Sequence of chain 1.C:
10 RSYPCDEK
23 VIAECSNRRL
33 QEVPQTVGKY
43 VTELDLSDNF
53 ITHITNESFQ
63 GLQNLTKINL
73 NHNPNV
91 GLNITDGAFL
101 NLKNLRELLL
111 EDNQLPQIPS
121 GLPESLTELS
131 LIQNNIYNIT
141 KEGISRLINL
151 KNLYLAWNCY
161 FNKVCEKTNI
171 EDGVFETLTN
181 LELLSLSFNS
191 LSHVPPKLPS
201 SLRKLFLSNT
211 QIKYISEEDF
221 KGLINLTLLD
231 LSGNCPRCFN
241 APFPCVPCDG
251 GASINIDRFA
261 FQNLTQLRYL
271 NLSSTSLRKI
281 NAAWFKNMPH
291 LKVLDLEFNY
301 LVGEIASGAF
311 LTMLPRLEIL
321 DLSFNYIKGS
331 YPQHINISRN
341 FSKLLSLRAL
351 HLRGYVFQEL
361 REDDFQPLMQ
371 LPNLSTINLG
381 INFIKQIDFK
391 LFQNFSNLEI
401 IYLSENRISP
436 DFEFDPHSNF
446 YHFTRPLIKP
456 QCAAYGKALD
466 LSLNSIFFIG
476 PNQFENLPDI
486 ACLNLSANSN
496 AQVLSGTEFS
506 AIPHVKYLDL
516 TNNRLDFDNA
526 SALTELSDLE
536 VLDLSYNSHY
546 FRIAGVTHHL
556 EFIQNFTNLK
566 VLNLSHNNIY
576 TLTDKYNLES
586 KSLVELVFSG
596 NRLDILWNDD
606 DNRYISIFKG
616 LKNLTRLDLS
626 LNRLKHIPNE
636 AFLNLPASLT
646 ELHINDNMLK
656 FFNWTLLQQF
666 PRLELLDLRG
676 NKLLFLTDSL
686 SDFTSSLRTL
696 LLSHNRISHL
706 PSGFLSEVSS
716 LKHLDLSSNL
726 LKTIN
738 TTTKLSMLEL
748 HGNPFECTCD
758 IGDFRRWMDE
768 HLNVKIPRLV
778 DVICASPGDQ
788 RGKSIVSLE

Binding-site contacts:
Ligand atom O6 contacts residue TYR269 of chain 1.C at 3.5 Å.
Ligand atom C8 contacts residue ASP230 of chain 1.C at 3.8 Å.
Ligand atom C2 contacts residue ASP230 of chain 1.C at 3.8 Å.
Ligand atom N2 contacts residue ASP230 of chain 1.C at 3.0 Å (salt-bridge).
Ligand atom O3 contacts residue ASN444 of chain 1.C at 3.9 Å.
Ligand atom C7 contacts residue ASP230 of chain 1.C at 3.9 Å.
Ligand atom C8 contacts residue TYR269 of chain 1.C at 3.6 Å (hydrophobic).
Ligand atom C7 contacts residue PHE445 of chain 1.C at 3.7 Å (hydrophobic).
Ligand atom C6 contacts residue HIS442 of chain 1.C at 3.1 Å.
Ligand atom C8 contacts residue SER232 of chain 1.C at 3.4 Å.
Ligand atom N2 contacts residue ASN271 of chain 1.C at 2.9 Å (h-bond).
Ligand atom C7 contacts residue LEU228 of chain 1.C at 3.5 Å (hydrophobic).
Ligand atom C7 contacts residue SER232 of chain 1.C at 3.9 Å.
Ligand atom C6 contacts residue SER443 of chain 1.C at 3.7 Å.
Ligand atom O6 contacts residue HIS442 of chain 1.C at 3.5 Å (h-bond).
Ligand atom C5 contacts residue ASN271 of chain 1.C at 3.6 Å.
Ligand atom C8 contacts residue LEU228 of chain 1.C at 3.6 Å (hydrophobic).
Ligand atom C2 contacts residue ASN271 of chain 1.C at 2.4 Å.
Ligand atom N2 contacts residue SER232 of chain 1.C at 3.9 Å.
Ligand atom C8 contacts residue LYS204 of chain 1.C at 3.6 Å.
Ligand atom C1 contacts residue ASN271 of chain 1.C at 1.4 Å.
Ligand atom O4 contacts residue PHE206 of chain 1.C at 3.6 Å.
Ligand atom O7 contacts residue LEU228 of chain 1.C at 3.5 Å.
Ligand atom O5 contacts residue ASN271 of chain 1.C at 2.3 Å (h-bond).
Ligand atom O7 contacts residue LYS204 of chain 1.C at 3.0 Å (salt-bridge).
Ligand atom C1 contacts residue ASP230 of chain 1.C at 3.6 Å.
Ligand atom C8 contacts residue PHE445 of chain 1.C at 3.5 Å (hydrophobic).
Ligand atom C2 contacts residue HIS442 of chain 1.C at 3.5 Å.
Ligand atom O7 contacts residue ASN444 of chain 1.C at 2.9 Å (h-bond).
Ligand atom C3 contacts residue ASN271 of chain 1.C at 3.7 Å.
Ligand atom C8 contacts residue SER208 of chain 1.C at 3.3 Å.
Ligand atom C7 contacts residue ASN271 of chain 1.C at 3.7 Å.
Ligand atom C3 contacts residue ASP230 of chain 1.C at 3.9 Å.
Ligand atom C2 contacts residue ASN444 of chain 1.C at 3.7 Å.
Ligand atom O7 contacts residue PHE445 of chain 1.C at 2.7 Å (h-bond).
Ligand atom O7 contacts residue TYR446 of chain 1.C at 3.7 Å.
Ligand atom C8 contacts residue TYR446 of chain 1.C at 3.9 Å (hydrophobic).
Ligand atom C6 contacts residue ASN444 of chain 1.C at 3.9 Å.
Ligand atom O6 contacts residue LEU228 of chain 1.C at 3.6 Å.
Ligand atom C7 contacts residue LYS204 of chain 1.C at 3.7 Å.

The protein below binds the small molecule below.
Small molecule (SMILES): CC(=O)N[C@H]1[C@H](O[C@H]2[C@H](O)[C@@H](NC(C)=O)CO[C@@H]2CO)O[C@H](CO)[C@@H](O[C@@H]2O[C@H](CO[C@H]3O[C@H](CO)[C@@H](O)[C@H](O)[C@@H]3O)[C@@H](O)[C@H](O)[C@@H]2O)[C@@H]1O